A protein and the small-molecule ligand that binds it are described below.
Small molecule (SMILES): CC(=O)N[C@@H]1[C@@H](O)[C@H](O)[C@@H](CO)O[C@H]1O

Sequence of chain 1.D:
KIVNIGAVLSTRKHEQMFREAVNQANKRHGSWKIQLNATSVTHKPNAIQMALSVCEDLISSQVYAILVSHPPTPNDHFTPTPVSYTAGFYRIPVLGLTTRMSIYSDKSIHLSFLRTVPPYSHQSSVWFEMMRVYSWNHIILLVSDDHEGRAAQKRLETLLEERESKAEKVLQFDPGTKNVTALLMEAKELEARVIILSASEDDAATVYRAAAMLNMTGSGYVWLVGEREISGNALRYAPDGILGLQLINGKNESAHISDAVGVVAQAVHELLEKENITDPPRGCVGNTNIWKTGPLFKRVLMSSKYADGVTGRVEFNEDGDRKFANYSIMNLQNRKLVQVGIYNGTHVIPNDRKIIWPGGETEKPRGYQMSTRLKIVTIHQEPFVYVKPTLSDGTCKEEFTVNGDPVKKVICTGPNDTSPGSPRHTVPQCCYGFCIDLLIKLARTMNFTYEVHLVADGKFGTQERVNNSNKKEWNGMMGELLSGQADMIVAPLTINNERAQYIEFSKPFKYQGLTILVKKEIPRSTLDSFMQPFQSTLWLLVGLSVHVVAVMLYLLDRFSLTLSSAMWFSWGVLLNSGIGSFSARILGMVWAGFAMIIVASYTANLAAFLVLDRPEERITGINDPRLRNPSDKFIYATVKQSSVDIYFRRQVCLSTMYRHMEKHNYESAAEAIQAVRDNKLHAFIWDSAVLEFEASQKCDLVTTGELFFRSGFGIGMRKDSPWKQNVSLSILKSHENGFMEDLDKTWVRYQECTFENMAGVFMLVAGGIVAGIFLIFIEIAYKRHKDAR

Binding-site contacts:
Ligand atom C2 contacts residue ASN61 of chain 1.D at 2.5 Å.
Ligand atom O6 contacts residue ASN28 of chain 1.D at 2.5 Å (h-bond).
Ligand atom C6 contacts residue ASN61 of chain 1.D at 3.1 Å.
Ligand atom O6 contacts residue ASN61 of chain 1.D at 3.9 Å.
Ligand atom O5 contacts residue ASN61 of chain 1.D at 2.5 Å (h-bond).
Ligand atom C6 contacts residue ASN28 of chain 1.D at 3.3 Å.
Ligand atom N2 contacts residue ASN61 of chain 1.D at 3.3 Å (h-bond).
Ligand atom C5 contacts residue ASN28 of chain 1.D at 4.0 Å.
Ligand atom C7 contacts residue ASN61 of chain 1.D at 3.9 Å.
Ligand atom C3 contacts residue ASN61 of chain 1.D at 3.7 Å.
Ligand atom C1 contacts residue ASN28 of chain 1.D at 4.2 Å.
Ligand atom C1 contacts residue ASN61 of chain 1.D at 1.4 Å.
Ligand atom C4 contacts residue ASN61 of chain 1.D at 3.9 Å.
Ligand atom O5 contacts residue ASN28 of chain 1.D at 3.7 Å.
Ligand atom C5 contacts residue ASN61 of chain 1.D at 3.3 Å.
Ligand atom O7 contacts residue ASN61 of chain 1.D at 3.9 Å.